A small-molecule ligand and the protein it binds are described below.
Small molecule (SMILES): OC[C@H]1O[C@@H](n2cc(Cc3ccc(C4CC4)cc3)c3c(F)cccc32)[C@H](O)[C@@H](O)[C@@H]1O

Sequence of chain 1.A:
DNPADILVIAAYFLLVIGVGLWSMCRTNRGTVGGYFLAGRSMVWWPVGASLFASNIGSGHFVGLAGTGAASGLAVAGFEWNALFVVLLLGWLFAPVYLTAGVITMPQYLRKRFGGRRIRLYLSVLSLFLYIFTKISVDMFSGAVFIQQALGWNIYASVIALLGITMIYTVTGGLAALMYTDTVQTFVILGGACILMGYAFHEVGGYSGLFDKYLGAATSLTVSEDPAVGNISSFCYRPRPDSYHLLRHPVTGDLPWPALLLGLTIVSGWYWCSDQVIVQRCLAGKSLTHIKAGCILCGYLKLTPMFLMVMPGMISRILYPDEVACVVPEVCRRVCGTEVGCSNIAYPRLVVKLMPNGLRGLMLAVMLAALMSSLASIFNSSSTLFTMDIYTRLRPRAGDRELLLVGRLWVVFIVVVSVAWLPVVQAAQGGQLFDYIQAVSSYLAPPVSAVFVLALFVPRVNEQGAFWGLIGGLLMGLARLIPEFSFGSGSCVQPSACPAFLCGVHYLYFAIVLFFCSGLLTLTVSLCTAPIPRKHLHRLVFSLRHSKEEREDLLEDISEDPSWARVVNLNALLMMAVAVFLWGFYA

Binding-site contacts:
Ligand atom O3 contacts residue GLU103 of chain 1.A at 3.0 Å (salt-bridge).
Ligand atom C10 contacts residue HIS84 of chain 1.A at 3.6 Å.
Ligand atom C4 contacts residue GLU103 of chain 1.A at 3.5 Å.
Ligand atom C2 contacts residue SER291 of chain 1.A at 3.4 Å.
Ligand atom C9 contacts residue GLN461 of chain 1.A at 3.4 Å.
Ligand atom C24 contacts residue ASP458 of chain 1.A at 3.5 Å.
Ligand atom C17 contacts residue GLN461 of chain 1.A at 3.7 Å.
Ligand atom O2 contacts residue PHE102 of chain 1.A at 3.1 Å (h-bond).
Ligand atom N1 contacts residue GLN461 of chain 1.A at 3.6 Å (h-bond).
Ligand atom O3 contacts residue LYS325 of chain 1.A at 3.0 Å (salt-bridge).
Ligand atom O3 contacts residue ASN79 of chain 1.A at 2.8 Å (h-bond).
Ligand atom O4 contacts residue TRP295 of chain 1.A at 3.1 Å (h-bond).
Ligand atom O2 contacts residue ALA106 of chain 1.A at 3.0 Å.
Ligand atom F1 contacts residue PHE457 of chain 1.A at 3.6 Å.
Ligand atom C8 contacts residue HIS84 of chain 1.A at 3.4 Å.
Ligand atom C13 contacts residue THR157 of chain 1.A at 3.7 Å.
Ligand atom C24 contacts residue TYR530 of chain 1.A at 3.6 Å (hydrophobic).
Ligand atom O5 contacts residue VAL290 of chain 1.A at 3.1 Å.
Ligand atom F1 contacts residue VAL161 of chain 1.A at 3.5 Å.
Ligand atom O1 contacts residue GLN461 of chain 1.A at 3.6 Å (h-bond).
Ligand atom O4 contacts residue SER291 of chain 1.A at 2.5 Å (h-bond).
Ligand atom O3 contacts residue HIS84 of chain 1.A at 3.1 Å (h-bond).
Ligand atom O2 contacts residue TRP295 of chain 1.A at 3.2 Å (h-bond).
Ligand atom C12 contacts residue VAL161 of chain 1.A at 3.6 Å (hydrophobic).
Ligand atom N1 contacts residue HIS84 of chain 1.A at 3.5 Å (h-bond).
Ligand atom C9 contacts residue HIS84 of chain 1.A at 3.7 Å.
Ligand atom C22 contacts residue THR91 of chain 1.A at 3.7 Å.
Ligand atom C22 contacts residue PHE457 of chain 1.A at 3.6 Å (hydrophobic).
Ligand atom C7 contacts residue GLU103 of chain 1.A at 3.2 Å.
Ligand atom O2 contacts residue LYS325 of chain 1.A at 3.6 Å.
Ligand atom C7 contacts residue HIS84 of chain 1.A at 3.3 Å.
Ligand atom C24 contacts residue PHE457 of chain 1.A at 3.2 Å (hydrophobic).
Ligand atom C19 contacts residue PHE457 of chain 1.A at 3.7 Å (hydrophobic).
Ligand atom C21 contacts residue GLY87 of chain 1.A at 3.7 Å.
Ligand atom C20 contacts residue PHE457 of chain 1.A at 3.4 Å (hydrophobic).
Ligand atom O5 contacts residue GLN461 of chain 1.A at 3.2 Å (h-bond).
Ligand atom C3 contacts residue TRP295 of chain 1.A at 3.4 Å (hydrophobic).
Ligand atom F1 contacts residue GLY83 of chain 1.A at 3.7 Å.
Ligand atom C10 contacts residue GLN461 of chain 1.A at 3.5 Å.
Ligand atom C15 contacts residue LEU88 of chain 1.A at 3.7 Å (hydrophobic).